Binding-site contacts:
Ligand atom O3 contacts residue ASP2 of chain 2.A at 2.7 Å (salt-bridge).
Ligand atom C1 contacts residue PHE3 of chain 2.A at 3.7 Å (hydrophobic).
Ligand atom C8 contacts residue PHE3 of chain 2.A at 3.5 Å (hydrophobic).
Ligand atom C5 contacts residue ASN154 of chain 2.A at 3.5 Å.
Ligand atom C7 contacts residue ASP2 of chain 2.A at 3.9 Å.
Ligand atom C4 contacts residue ASN154 of chain 2.A at 4.5 Å.
Ligand atom C3 contacts residue PHE3 of chain 2.A at 4.3 Å (hydrophobic).
Ligand atom C4 contacts residue ASN5 of chain 2.A at 4.2 Å.
Ligand atom N2 contacts residue ASN5 of chain 2.A at 3.0 Å (h-bond).
Ligand atom C5 contacts residue NAG1 of chain 2.D at 4.0 Å.
Ligand atom O6 contacts residue NAG1 of chain 2.D at 3.6 Å.
Ligand atom C3 contacts residue NAG1 of chain 2.D at 3.6 Å.
Ligand atom O3 contacts residue NAG1 of chain 2.D at 2.8 Å (h-bond).
Ligand atom O5 contacts residue ASN5 of chain 2.A at 2.3 Å (h-bond).
Ligand atom C3 contacts residue ASP2 of chain 2.A at 3.9 Å.
Ligand atom O4 contacts residue NAG1 of chain 2.D at 2.1 Å.
Ligand atom C8 contacts residue ASP2 of chain 2.A at 3.7 Å.
Ligand atom C5 contacts residue ASN5 of chain 2.A at 3.6 Å.
Ligand atom O5 contacts residue ASN154 of chain 2.A at 3.9 Å.
Ligand atom O7 contacts residue ASN5 of chain 2.A at 4.1 Å.
Ligand atom C4 contacts residue NAG1 of chain 2.D at 2.8 Å.
Ligand atom N2 contacts residue PHE3 of chain 2.A at 2.7 Å (h-bond).
Ligand atom O4 contacts residue ASN154 of chain 2.A at 4.3 Å.
Ligand atom C6 contacts residue NAG1 of chain 2.D at 3.7 Å.
Ligand atom C2 contacts residue PHE3 of chain 2.A at 3.7 Å (hydrophobic).
Ligand atom C3 contacts residue ASN5 of chain 2.A at 3.9 Å.
Ligand atom O6 contacts residue ASN154 of chain 2.A at 3.5 Å (h-bond).
Ligand atom C1 contacts residue ASN154 of chain 2.A at 4.1 Å.
Ligand atom C7 contacts residue PHE3 of chain 2.A at 3.5 Å (hydrophobic).
Ligand atom N2 contacts residue ASP2 of chain 2.A at 3.8 Å.
Ligand atom C2 contacts residue ASN5 of chain 2.A at 2.5 Å.
Ligand atom C1 contacts residue ASN5 of chain 2.A at 1.5 Å.
Ligand atom C7 contacts residue ASN5 of chain 2.A at 3.8 Å.
Ligand atom C6 contacts residue ASN154 of chain 2.A at 4.4 Å.

This protein binds this small molecule.
Small molecule (SMILES): CC(=O)N[C@@H]1[C@@H](O)[C@H](O)[C@@H](CO)O[C@H]1O

Sequence of chain 2.A:
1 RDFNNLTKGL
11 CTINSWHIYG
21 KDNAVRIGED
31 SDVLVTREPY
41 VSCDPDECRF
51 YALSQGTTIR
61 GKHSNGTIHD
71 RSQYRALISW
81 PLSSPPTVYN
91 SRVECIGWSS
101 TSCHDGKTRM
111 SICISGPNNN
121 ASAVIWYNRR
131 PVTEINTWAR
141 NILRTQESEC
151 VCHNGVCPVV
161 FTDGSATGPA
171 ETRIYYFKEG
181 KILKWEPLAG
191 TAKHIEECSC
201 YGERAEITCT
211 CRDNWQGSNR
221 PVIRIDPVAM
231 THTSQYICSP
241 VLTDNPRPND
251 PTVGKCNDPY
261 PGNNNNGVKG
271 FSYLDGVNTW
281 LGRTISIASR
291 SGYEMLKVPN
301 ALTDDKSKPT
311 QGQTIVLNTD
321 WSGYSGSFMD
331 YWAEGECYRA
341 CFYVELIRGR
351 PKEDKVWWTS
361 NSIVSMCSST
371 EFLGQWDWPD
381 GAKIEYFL